Sequence of chain 1.A:
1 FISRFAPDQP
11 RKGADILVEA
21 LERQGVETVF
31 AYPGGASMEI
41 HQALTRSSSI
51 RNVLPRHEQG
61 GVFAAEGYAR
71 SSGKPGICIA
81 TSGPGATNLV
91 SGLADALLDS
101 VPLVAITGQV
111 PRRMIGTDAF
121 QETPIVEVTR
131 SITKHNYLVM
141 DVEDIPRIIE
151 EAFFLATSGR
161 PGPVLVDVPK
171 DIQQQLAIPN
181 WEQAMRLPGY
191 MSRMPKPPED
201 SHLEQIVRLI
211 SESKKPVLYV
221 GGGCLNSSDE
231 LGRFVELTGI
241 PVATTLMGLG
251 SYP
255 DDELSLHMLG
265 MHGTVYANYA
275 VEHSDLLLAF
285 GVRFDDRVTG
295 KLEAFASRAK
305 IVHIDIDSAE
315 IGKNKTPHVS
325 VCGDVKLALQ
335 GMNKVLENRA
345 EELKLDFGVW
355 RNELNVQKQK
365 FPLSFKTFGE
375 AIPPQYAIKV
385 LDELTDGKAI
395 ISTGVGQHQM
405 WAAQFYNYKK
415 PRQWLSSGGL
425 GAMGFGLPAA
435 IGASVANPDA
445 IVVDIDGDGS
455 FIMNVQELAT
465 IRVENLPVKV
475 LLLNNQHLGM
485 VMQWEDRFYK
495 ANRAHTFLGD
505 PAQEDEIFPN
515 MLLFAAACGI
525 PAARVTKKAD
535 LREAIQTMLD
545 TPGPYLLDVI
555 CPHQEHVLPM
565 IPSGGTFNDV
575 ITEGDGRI

Binding-site contacts:
Ligand atom S10 contacts residue SER567 of chain 2.A at 3.7 Å.
Ligand atom C3 contacts residue ARG291 of chain 2.A at 3.6 Å.
Ligand atom O8 contacts residue ALA36 of chain 1.A at 3.4 Å.
Ligand atom C4 contacts residue MET114 of chain 1.A at 3.5 Å (hydrophobic).
Ligand atom C23 contacts residue TRP488 of chain 2.A at 3.6 Å (hydrophobic).
Ligand atom O11 contacts residue SER567 of chain 2.A at 2.6 Å (h-bond).
Ligand atom C21 contacts residue TRP488 of chain 2.A at 3.5 Å (hydrophobic).
Ligand atom N17 contacts residue TRP488 of chain 2.A at 3.4 Å.
Ligand atom C14 contacts residue TRP488 of chain 2.A at 3.6 Å (hydrophobic).
Ligand atom C5 contacts residue ALA119 of chain 1.A at 3.9 Å (hydrophobic).
Ligand atom C5 contacts residue PHE120 of chain 1.A at 3.4 Å (hydrophobic).
Ligand atom N13 contacts residue LYS170 of chain 1.A at 3.2 Å (salt-bridge).
Ligand atom C23 contacts residue ARG291 of chain 2.A at 3.3 Å.
Ligand atom O12 contacts residue PRO111 of chain 1.A at 3.3 Å.
Ligand atom N16 contacts residue LYS170 of chain 1.A at 3.5 Å (salt-bridge).
Ligand atom N19 contacts residue GLY35 of chain 1.A at 3.5 Å.
Ligand atom C18 contacts residue TRP488 of chain 2.A at 3.4 Å (hydrophobic).
Ligand atom C14 contacts residue LYS170 of chain 1.A at 3.9 Å.
Ligand atom N17 contacts residue ARG291 of chain 2.A at 2.8 Å (salt-bridge).
Ligand atom C21 contacts residue MET484 of chain 2.A at 3.6 Å (hydrophobic).
Ligand atom C14 contacts residue ARG291 of chain 2.A at 3.6 Å.
Ligand atom O15 contacts residue ARG291 of chain 2.A at 2.5 Å (salt-bridge).
Ligand atom O9 contacts residue LYS170 of chain 1.A at 3.1 Å.
Ligand atom O9 contacts residue GLY35 of chain 1.A at 3.8 Å.
Ligand atom O15 contacts residue TRP488 of chain 2.A at 3.7 Å.
Ligand atom C6 contacts residue VAL110 of chain 1.A at 3.6 Å (hydrophobic).
Ligand atom N19 contacts residue TRP488 of chain 2.A at 3.4 Å.
Ligand atom O8 contacts residue SER82 of chain 1.A at 3.9 Å.
Ligand atom C5 contacts residue ARG291 of chain 2.A at 3.9 Å.
Ligand atom O12 contacts residue LYS170 of chain 1.A at 3.2 Å.
Ligand atom C4 contacts residue ASP290 of chain 2.A at 3.3 Å.
Ligand atom C6 contacts residue PHE120 of chain 1.A at 3.2 Å (hydrophobic).
Ligand atom C23 contacts residue PHE120 of chain 1.A at 3.9 Å (hydrophobic).
Ligand atom C20 contacts residue TRP488 of chain 2.A at 3.5 Å (hydrophobic).
Ligand atom C18 contacts residue ARG291 of chain 2.A at 3.9 Å.
Ligand atom N16 contacts residue TRP488 of chain 2.A at 3.4 Å.
Ligand atom C4 contacts residue ARG291 of chain 2.A at 3.5 Å.
Ligand atom O15 contacts residue SER567 of chain 2.A at 3.2 Å (h-bond).
Ligand atom C22 contacts residue TRP488 of chain 2.A at 3.4 Å (hydrophobic).
Ligand atom C3 contacts residue SER567 of chain 2.A at 3.7 Å.

Sequence of chain 2.A:
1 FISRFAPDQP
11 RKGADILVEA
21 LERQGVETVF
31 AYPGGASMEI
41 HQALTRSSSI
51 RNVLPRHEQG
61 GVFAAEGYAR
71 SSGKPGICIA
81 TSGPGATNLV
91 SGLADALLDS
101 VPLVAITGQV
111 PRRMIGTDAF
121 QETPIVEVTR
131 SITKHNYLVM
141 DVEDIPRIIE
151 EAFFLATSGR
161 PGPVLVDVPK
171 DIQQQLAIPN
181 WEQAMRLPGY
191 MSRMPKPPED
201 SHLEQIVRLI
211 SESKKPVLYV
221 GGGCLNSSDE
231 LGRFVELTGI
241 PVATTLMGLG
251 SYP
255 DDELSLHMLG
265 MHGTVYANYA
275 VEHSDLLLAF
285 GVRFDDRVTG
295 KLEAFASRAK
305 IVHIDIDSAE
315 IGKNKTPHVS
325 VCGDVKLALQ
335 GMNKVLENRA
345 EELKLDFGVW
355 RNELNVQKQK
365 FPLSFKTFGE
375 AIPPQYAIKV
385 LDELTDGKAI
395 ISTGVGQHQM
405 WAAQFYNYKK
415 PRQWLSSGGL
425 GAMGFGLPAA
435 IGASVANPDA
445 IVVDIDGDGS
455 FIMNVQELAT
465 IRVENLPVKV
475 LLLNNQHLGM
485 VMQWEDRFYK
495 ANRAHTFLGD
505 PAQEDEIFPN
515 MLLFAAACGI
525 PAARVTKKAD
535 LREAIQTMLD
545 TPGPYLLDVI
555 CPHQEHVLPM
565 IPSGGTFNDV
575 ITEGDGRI

A protein and the small-molecule ligand that binds it are described below.
Small molecule (SMILES): Cc1ccnc(NC(=O)NS(=O)(=O)c2ccccc2[N+](=O)[O-])n1